The small molecule below binds the protein below.
Small molecule (SMILES): CC(=O)N[C@@H]1[C@@H](O)[C@H](O)[C@@H](CO)O[C@H]1O

Binding-site contacts:
Ligand atom C3 contacts residue ASN165 of chain 1.A at 3.8 Å.
Ligand atom C2 contacts residue ASN165 of chain 1.A at 2.5 Å.
Ligand atom C8 contacts residue ASN165 of chain 1.A at 4.3 Å.
Ligand atom C7 contacts residue ASN165 of chain 1.A at 3.2 Å.
Ligand atom N2 contacts residue ASN165 of chain 1.A at 2.9 Å (h-bond).
Ligand atom O5 contacts residue ASN165 of chain 1.A at 2.5 Å (h-bond).
Ligand atom C1 contacts residue ASN165 of chain 1.A at 1.4 Å.
Ligand atom O7 contacts residue ASN165 of chain 1.A at 3.3 Å (h-bond).
Ligand atom C4 contacts residue ASN165 of chain 1.A at 4.3 Å.
Ligand atom C5 contacts residue ASN165 of chain 1.A at 3.7 Å.

Sequence of chain 1.A:
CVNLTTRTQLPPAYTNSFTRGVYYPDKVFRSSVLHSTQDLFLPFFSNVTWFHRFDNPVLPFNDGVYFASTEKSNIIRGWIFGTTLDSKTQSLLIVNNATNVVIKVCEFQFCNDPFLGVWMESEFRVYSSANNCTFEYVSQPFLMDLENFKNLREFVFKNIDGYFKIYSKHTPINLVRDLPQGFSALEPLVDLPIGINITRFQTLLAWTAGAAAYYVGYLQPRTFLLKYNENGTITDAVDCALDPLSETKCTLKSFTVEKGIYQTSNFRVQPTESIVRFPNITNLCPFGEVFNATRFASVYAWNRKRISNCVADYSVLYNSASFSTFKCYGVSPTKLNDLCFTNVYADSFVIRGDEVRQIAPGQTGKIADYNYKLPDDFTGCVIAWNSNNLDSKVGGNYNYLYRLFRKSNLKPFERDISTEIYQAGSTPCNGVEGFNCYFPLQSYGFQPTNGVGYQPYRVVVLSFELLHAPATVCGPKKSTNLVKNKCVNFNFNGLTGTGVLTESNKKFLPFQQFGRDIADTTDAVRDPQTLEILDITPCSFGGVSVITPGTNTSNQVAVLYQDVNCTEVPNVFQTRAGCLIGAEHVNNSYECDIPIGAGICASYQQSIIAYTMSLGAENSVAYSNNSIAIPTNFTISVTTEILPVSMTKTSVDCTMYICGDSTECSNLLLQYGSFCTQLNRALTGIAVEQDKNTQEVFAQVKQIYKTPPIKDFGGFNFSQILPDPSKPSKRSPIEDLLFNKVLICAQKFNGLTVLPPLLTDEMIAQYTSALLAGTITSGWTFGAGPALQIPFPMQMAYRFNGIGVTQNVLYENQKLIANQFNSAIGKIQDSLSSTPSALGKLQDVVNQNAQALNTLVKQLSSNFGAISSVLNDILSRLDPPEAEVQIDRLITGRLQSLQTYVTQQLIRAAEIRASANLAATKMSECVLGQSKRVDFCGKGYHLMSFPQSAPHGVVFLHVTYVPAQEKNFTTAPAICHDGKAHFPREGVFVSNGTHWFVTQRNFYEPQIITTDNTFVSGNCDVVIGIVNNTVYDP